Sequence of chain 1.B:
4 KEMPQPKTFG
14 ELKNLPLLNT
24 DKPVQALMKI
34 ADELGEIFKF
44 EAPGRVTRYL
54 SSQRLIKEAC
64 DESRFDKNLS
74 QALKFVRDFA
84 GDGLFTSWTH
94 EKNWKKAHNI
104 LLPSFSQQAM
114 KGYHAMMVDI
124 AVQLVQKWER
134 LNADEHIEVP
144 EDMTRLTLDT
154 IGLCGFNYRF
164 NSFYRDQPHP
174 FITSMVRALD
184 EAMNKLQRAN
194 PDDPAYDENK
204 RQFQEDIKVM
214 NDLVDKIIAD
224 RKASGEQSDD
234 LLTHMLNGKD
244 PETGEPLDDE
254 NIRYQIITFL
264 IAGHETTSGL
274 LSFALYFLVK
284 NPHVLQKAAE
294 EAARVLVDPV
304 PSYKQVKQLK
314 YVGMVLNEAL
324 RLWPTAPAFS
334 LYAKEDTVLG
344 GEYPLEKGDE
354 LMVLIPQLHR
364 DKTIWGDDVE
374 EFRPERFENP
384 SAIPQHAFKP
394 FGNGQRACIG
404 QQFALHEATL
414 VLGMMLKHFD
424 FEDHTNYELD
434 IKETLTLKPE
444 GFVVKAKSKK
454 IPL

Binding-site contacts:
Ligand atom C12 contacts residue LEU21 of chain 1.B at 3.2 Å (hydrophobic).
Ligand atom O4 contacts residue ARG48 of chain 1.B at 3.0 Å (salt-bridge).
Ligand atom C7 contacts residue LEU21 of chain 1.B at 3.6 Å (hydrophobic).
Ligand atom O22 contacts residue MET355 of chain 1.B at 3.7 Å.
Ligand atom O3 contacts residue GLN74 of chain 1.B at 3.5 Å (h-bond).
Ligand atom C10 contacts residue ALA45 of chain 1.B at 3.9 Å (hydrophobic).
Ligand atom C27 contacts residue ALA329 of chain 1.B at 3.5 Å (hydrophobic).
Ligand atom C29 contacts residue ALA331 of chain 1.B at 3.3 Å (hydrophobic).
Ligand atom C9 contacts residue ARG48 of chain 1.B at 3.5 Å.
Ligand atom C28 contacts residue PRO330 of chain 1.B at 3.4 Å (hydrophobic).
Ligand atom C28 contacts residue ALA329 of chain 1.B at 3.5 Å (hydrophobic).
Ligand atom O3 contacts residue LEU189 of chain 1.B at 3.6 Å.
Ligand atom C11 contacts residue ARG48 of chain 1.B at 3.3 Å.
Ligand atom C21 contacts residue ALA75 of chain 1.B at 3.1 Å (hydrophobic).
Ligand atom C26 contacts residue PHE88 of chain 1.B at 3.3 Å (hydrophobic).
Ligand atom C11 contacts residue LEU21 of chain 1.B at 3.6 Å (hydrophobic).
Ligand atom O15 contacts residue MET355 of chain 1.B at 3.4 Å.
Ligand atom C2 contacts residue GLN74 of chain 1.B at 3.5 Å.
Ligand atom O22 contacts residue ALA331 of chain 1.B at 3.6 Å.
Ligand atom C29 contacts residue PRO330 of chain 1.B at 3.8 Å (hydrophobic).
Ligand atom C17 contacts residue PRO26 of chain 1.B at 3.8 Å (hydrophobic).
Ligand atom C2 contacts residue SER73 of chain 1.B at 3.7 Å.
Ligand atom C7 contacts residue ARG48 of chain 1.B at 3.9 Å.
Ligand atom C8 contacts residue TYR52 of chain 1.B at 3.5 Å (hydrophobic).
Ligand atom C27 contacts residue LEU438 of chain 1.B at 3.9 Å (hydrophobic).
Ligand atom O4 contacts residue SER73 of chain 1.B at 3.4 Å.
Ligand atom C9 contacts residue PHE43 of chain 1.B at 3.8 Å (hydrophobic).
Ligand atom C2 contacts residue ALA75 of chain 1.B at 3.9 Å (hydrophobic).
Ligand atom O15 contacts residue TYR52 of chain 1.B at 3.1 Å (h-bond).
Ligand atom C26 contacts residue LEU438 of chain 1.B at 3.8 Å (hydrophobic).
Ligand atom C8 contacts residue ARG48 of chain 1.B at 3.9 Å.
Ligand atom C28 contacts residue ALA331 of chain 1.B at 3.2 Å (hydrophobic).
Ligand atom O4 contacts residue GLN74 of chain 1.B at 2.8 Å (h-bond).
Ligand atom C10 contacts residue ARG48 of chain 1.B at 3.4 Å.
Ligand atom C9 contacts residue THR50 of chain 1.B at 3.9 Å.
Ligand atom C25 contacts residue LEU438 of chain 1.B at 3.3 Å (hydrophobic).
Ligand atom O3 contacts residue ALA75 of chain 1.B at 2.9 Å (h-bond).
Ligand atom C12 contacts residue ARG48 of chain 1.B at 3.5 Å.
Ligand atom C13 contacts residue MET355 of chain 1.B at 3.8 Å (hydrophobic).
Ligand atom C23 contacts residue LEU438 of chain 1.B at 3.9 Å (hydrophobic).

This protein binds this small molecule.
Small molecule (SMILES): O=C(O)[C@H](Cc1ccccc1)NC(=O)[C@@H]1CCCN1C(=O)CCC1CCCCC1